Sequence of chain 1.A:
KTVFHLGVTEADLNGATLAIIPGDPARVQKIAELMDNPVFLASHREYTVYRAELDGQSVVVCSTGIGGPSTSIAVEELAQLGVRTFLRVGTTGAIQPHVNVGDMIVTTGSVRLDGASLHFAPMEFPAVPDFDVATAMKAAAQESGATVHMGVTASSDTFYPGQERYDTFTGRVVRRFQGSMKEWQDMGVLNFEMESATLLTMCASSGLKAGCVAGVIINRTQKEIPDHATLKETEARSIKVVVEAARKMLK

Binding-site contacts:
Ligand atom O5' contacts residue PHE159 of chain 1.A at 3.5 Å.
Ligand atom O4 contacts residue URA1 of chain 1.J at 0.4 Å.
Ligand atom O2 contacts residue GLU193 of chain 1.A at 3.3 Å.
Ligand atom C5 contacts residue URA1 of chain 1.J at 0.5 Å.
Ligand atom C1' contacts residue THR91 of chain 1.A at 3.2 Å.
Ligand atom O5' contacts residue HIS5 of chain 1.B at 2.6 Å (h-bond).
Ligand atom C3' contacts residue GLU195 of chain 1.A at 3.6 Å.
Ligand atom O4' contacts residue URA1 of chain 1.J at 3.0 Å (h-bond).
Ligand atom C5 contacts residue GLY93 of chain 1.A at 3.5 Å.
Ligand atom O2' contacts residue MET194 of chain 1.A at 2.9 Å (h-bond).
Ligand atom O4' contacts residue THR91 of chain 1.A at 3.1 Å (h-bond).
Ligand atom O4 contacts residue GLY93 of chain 1.A at 3.4 Å.
Ligand atom N3 contacts residue URA1 of chain 1.J at 0.7 Å.
Ligand atom N1 contacts residue URA1 of chain 1.J at 0.8 Å (h-bond).
Ligand atom O4 contacts residue GLN163 of chain 1.A at 3.7 Å.
Ligand atom O2' contacts residue SO41 of chain 1.G at 3.2 Å (h-bond).
Ligand atom O2 contacts residue URA1 of chain 1.J at 0.5 Å (h-bond).
Ligand atom O4 contacts residue ARG165 of chain 1.A at 3.2 Å (salt-bridge).
Ligand atom C2' contacts residue URA1 of chain 1.J at 3.2 Å.
Ligand atom O3' contacts residue GLU195 of chain 1.A at 2.6 Å (salt-bridge).
Ligand atom O3' contacts residue SO41 of chain 1.G at 2.7 Å (h-bond).
Ligand atom C2' contacts residue MET194 of chain 1.A at 3.6 Å (hydrophobic).
Ligand atom C1' contacts residue URA1 of chain 1.J at 2.3 Å.
Ligand atom N3 contacts residue GLN163 of chain 1.A at 3.1 Å (h-bond).
Ligand atom C5' contacts residue HIS5 of chain 1.B at 3.2 Å.
Ligand atom N3 contacts residue PHE159 of chain 1.A at 3.7 Å.
Ligand atom C4' contacts residue SO41 of chain 1.G at 3.7 Å.
Ligand atom C4 contacts residue GLY93 of chain 1.A at 3.4 Å.
Ligand atom O2' contacts residue ARG88 of chain 1.A at 3.5 Å (salt-bridge).
Ligand atom C5 contacts residue THR92 of chain 1.A at 3.5 Å.
Ligand atom C6 contacts residue THR91 of chain 1.A at 3.6 Å.
Ligand atom O2 contacts residue MET194 of chain 1.A at 3.2 Å.
Ligand atom C2 contacts residue URA1 of chain 1.J at 0.7 Å.
Ligand atom C1' contacts residue SO41 of chain 1.G at 3.5 Å.
Ligand atom N1 contacts residue THR91 of chain 1.A at 3.6 Å (h-bond).
Ligand atom O2' contacts residue GLU195 of chain 1.A at 3.1 Å (salt-bridge).
Ligand atom C6 contacts residue URA1 of chain 1.J at 0.9 Å.
Ligand atom C4 contacts residue URA1 of chain 1.J at 0.8 Å.
Ligand atom O2' contacts residue GLU193 of chain 1.A at 3.3 Å.
Ligand atom O2 contacts residue GLN163 of chain 1.A at 3.0 Å (h-bond).

Sequence of chain 1.B:
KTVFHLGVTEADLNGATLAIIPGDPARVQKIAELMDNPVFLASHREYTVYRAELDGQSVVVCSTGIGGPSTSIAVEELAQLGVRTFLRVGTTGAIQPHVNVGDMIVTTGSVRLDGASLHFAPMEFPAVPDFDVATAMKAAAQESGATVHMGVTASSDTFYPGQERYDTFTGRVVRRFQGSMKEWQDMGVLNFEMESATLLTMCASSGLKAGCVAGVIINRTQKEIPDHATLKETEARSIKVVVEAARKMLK

The protein below binds the small molecule below.
Small molecule (SMILES): O=c1ccn([C@@H]2O[C@H](CO)[C@@H](O)[C@H]2O)c(=O)[nH]1